Binding-site contacts:
Ligand atom O3 contacts residue GLY102 of chain 1.B at 4.1 Å.
Ligand atom O3 contacts residue ASP85 of chain 1.B at 2.8 Å (salt-bridge).
Ligand atom C7 contacts residue LEU213 of chain 1.B at 4.0 Å (hydrophobic).
Ligand atom C7 contacts residue SER1 of chain 1.O at 3.9 Å.
Ligand atom O7 contacts residue GLY103 of chain 1.B at 2.9 Å (h-bond).
Ligand atom C3 contacts residue TYR127 of chain 1.B at 3.6 Å (hydrophobic).
Ligand atom C3 contacts residue SER1 of chain 1.O at 2.9 Å.
Ligand atom C5 contacts residue SER1 of chain 1.O at 3.0 Å.
Ligand atom O7 contacts residue LEU213 of chain 1.B at 3.6 Å.
Ligand atom N2 contacts residue ASN129 of chain 1.B at 4.0 Å.
Ligand atom O5 contacts residue SER1 of chain 1.O at 2.4 Å (h-bond).
Ligand atom O7 contacts residue GLY102 of chain 1.B at 3.9 Å.
Ligand atom O3 contacts residue TYR127 of chain 1.B at 3.8 Å.
Ligand atom C5 contacts residue TYR127 of chain 1.B at 3.8 Å (hydrophobic).
Ligand atom C7 contacts residue GLY103 of chain 1.B at 3.9 Å.
Ligand atom O3 contacts residue ASN129 of chain 1.B at 3.0 Å (h-bond).
Ligand atom O4 contacts residue LEU213 of chain 1.B at 3.0 Å (h-bond).
Ligand atom O4 contacts residue ASP85 of chain 1.B at 3.0 Å (salt-bridge).
Ligand atom C6 contacts residue GLY212 of chain 1.B at 3.9 Å.
Ligand atom C3 contacts residue ASN129 of chain 1.B at 3.4 Å.
Ligand atom C4 contacts residue ASP85 of chain 1.B at 3.7 Å.
Ligand atom C4 contacts residue SER1 of chain 1.O at 3.5 Å.
Ligand atom N2 contacts residue SER1 of chain 1.O at 2.6 Å (h-bond).
Ligand atom O6 contacts residue ASN214 of chain 1.B at 3.4 Å (h-bond).
Ligand atom C3 contacts residue ASP85 of chain 1.B at 3.9 Å.
Ligand atom C2 contacts residue SER1 of chain 1.O at 2.4 Å.
Ligand atom C8 contacts residue SER1 of chain 1.O at 3.8 Å.
Ligand atom C8 contacts residue TRP131 of chain 1.B at 4.1 Å (hydrophobic).
Ligand atom O5 contacts residue LEU213 of chain 1.B at 3.9 Å.
Ligand atom C1 contacts residue SER1 of chain 1.O at 1.4 Å.
Ligand atom O6 contacts residue VAL217 of chain 1.B at 3.6 Å.
Ligand atom O5 contacts residue ASN214 of chain 1.B at 3.6 Å.
Ligand atom O3 contacts residue GLY103 of chain 1.B at 3.2 Å (h-bond).
Ligand atom C2 contacts residue LEU213 of chain 1.B at 3.7 Å (hydrophobic).
Ligand atom C6 contacts residue ASN214 of chain 1.B at 3.9 Å.
Ligand atom O4 contacts residue GLY212 of chain 1.B at 3.2 Å.
Ligand atom C6 contacts residue LEU213 of chain 1.B at 3.5 Å (hydrophobic).
Ligand atom C6 contacts residue VAL217 of chain 1.B at 3.9 Å (hydrophobic).
Ligand atom C4 contacts residue TYR127 of chain 1.B at 3.8 Å (hydrophobic).
Ligand atom C1 contacts residue LEU213 of chain 1.B at 4.0 Å (hydrophobic).

Sequence of chain 1.B:
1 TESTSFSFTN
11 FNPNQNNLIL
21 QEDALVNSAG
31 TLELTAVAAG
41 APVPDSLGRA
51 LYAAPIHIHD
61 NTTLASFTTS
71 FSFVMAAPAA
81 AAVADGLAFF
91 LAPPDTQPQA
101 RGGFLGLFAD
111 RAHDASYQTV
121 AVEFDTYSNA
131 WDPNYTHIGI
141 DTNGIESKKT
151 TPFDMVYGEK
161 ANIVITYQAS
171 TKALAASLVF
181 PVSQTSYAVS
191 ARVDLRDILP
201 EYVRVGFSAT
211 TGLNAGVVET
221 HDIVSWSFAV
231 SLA

This protein binds this small molecule.
Small molecule (SMILES): CC(=O)N[C@@H]1[C@@H](O)[C@@H](O)[C@@H](CO)O[C@@H]1O